The small molecule below binds the protein below.
Small molecule (SMILES): CC(=O)N[C@@H]1[C@@H](O)[C@H](O)[C@@H](CO)O[C@H]1O

Binding-site contacts:
Ligand atom C3 contacts residue ASN282 of chain 1.C at 3.8 Å.
Ligand atom C4 contacts residue ASN282 of chain 1.C at 4.3 Å.
Ligand atom O7 contacts residue ASN282 of chain 1.C at 3.9 Å.
Ligand atom C1 contacts residue ASN282 of chain 1.C at 1.5 Å.
Ligand atom O5 contacts residue ASN282 of chain 1.C at 2.4 Å (h-bond).
Ligand atom C2 contacts residue ASN282 of chain 1.C at 2.5 Å.
Ligand atom N2 contacts residue ASN282 of chain 1.C at 2.9 Å (h-bond).
Ligand atom C7 contacts residue ASN282 of chain 1.C at 3.6 Å.
Ligand atom C5 contacts residue ASN282 of chain 1.C at 3.7 Å.
Ligand atom C8 contacts residue ASN280 of chain 1.C at 4.0 Å.

Sequence of chain 1.C:
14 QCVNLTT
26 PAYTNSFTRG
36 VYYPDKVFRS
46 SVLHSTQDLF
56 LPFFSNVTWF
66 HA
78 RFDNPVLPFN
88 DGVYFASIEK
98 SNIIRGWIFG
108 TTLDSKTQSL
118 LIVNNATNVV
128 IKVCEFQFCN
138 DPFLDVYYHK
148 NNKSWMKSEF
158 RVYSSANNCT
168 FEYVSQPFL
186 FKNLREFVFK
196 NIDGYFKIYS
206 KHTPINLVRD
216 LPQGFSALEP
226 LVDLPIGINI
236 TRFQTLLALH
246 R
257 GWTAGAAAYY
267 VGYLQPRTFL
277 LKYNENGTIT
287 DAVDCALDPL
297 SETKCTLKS